Binding-site contacts:
Ligand atom C1 contacts residue ILE159 of chain 1.A at 3.8 Å (hydrophobic).
Ligand atom C23 contacts residue THR84 of chain 1.A at 3.7 Å.
Ligand atom C12 contacts residue TYR268 of chain 1.A at 3.2 Å (hydrophobic).
Ligand atom C2 contacts residue LYS162 of chain 1.A at 3.6 Å.
Ligand atom C12 contacts residue HIS244 of chain 1.A at 3.7 Å.
Ligand atom C22 contacts residue ILE121 of chain 1.A at 3.6 Å (hydrophobic).
Ligand atom C8 contacts residue CYS80 of chain 1.A at 3.8 Å (hydrophobic).
Ligand atom C11 contacts residue THR84 of chain 1.A at 3.6 Å.
Ligand atom C20 contacts residue CYS80 of chain 1.A at 3.8 Å (hydrophobic).
Ligand atom C11 contacts residue LEU264 of chain 1.A at 3.7 Å (hydrophobic).
Ligand atom O2 contacts residue LEU264 of chain 1.A at 3.6 Å.
Ligand atom O2 contacts residue TYR268 of chain 1.A at 2.9 Å (h-bond).
Ligand atom C10 contacts residue PHE77 of chain 1.A at 3.7 Å (hydrophobic).
Ligand atom C12 contacts residue LEU264 of chain 1.A at 3.7 Å (hydrophobic).
Ligand atom C16 contacts residue CYS80 of chain 1.A at 3.8 Å (hydrophobic).
Ligand atom C17 contacts residue THR83 of chain 1.A at 3.5 Å.
Ligand atom C29 contacts residue GLU54 of chain 1.A at 3.3 Å.
Ligand atom O4 contacts residue ARG79 of chain 1.A at 3.8 Å.
Ligand atom O1 contacts residue HIS118 of chain 1.A at 2.8 Å (h-bond).
Ligand atom O1 contacts residue TYR268 of chain 1.A at 2.7 Å (h-bond).
Ligand atom O1 contacts residue HIS244 of chain 1.A at 3.1 Å (h-bond).
Ligand atom O3 contacts residue LEU134 of chain 1.A at 3.8 Å.
Ligand atom O contacts residue CYS80 of chain 1.A at 3.7 Å.
Ligand atom C6 contacts residue CYS80 of chain 1.A at 3.7 Å (hydrophobic).
Ligand atom C28 contacts residue TRP59 of chain 1.A at 3.8 Å (hydrophobic).
Ligand atom C25 contacts residue VAL76 of chain 1.A at 3.6 Å (hydrophobic).
Ligand atom C3 contacts residue LEU125 of chain 1.A at 3.6 Å (hydrophobic).
Ligand atom O3 contacts residue THR83 of chain 1.A at 3.7 Å.
Ligand atom C2 contacts residue ILE159 of chain 1.A at 3.7 Å (hydrophobic).
Ligand atom O4 contacts residue TRP59 of chain 1.A at 2.8 Å.
Ligand atom C13 contacts residue PGO1 of chain 1.E at 3.6 Å.
Ligand atom O3 contacts residue PGO1 of chain 1.E at 3.7 Å.
Ligand atom C23 contacts residue THR83 of chain 1.A at 3.8 Å.
Ligand atom C29 contacts residue LEU50 of chain 1.A at 3.2 Å (hydrophobic).
Ligand atom C26 contacts residue VAL76 of chain 1.A at 3.8 Å (hydrophobic).
Ligand atom O2 contacts residue MET248 of chain 1.A at 3.1 Å.
Ligand atom C16 contacts residue LEU134 of chain 1.A at 3.7 Å (hydrophobic).
Ligand atom C29 contacts residue TRP59 of chain 1.A at 3.3 Å (hydrophobic).
Ligand atom C24 contacts residue ARG79 of chain 1.A at 3.7 Å.
Ligand atom C19 contacts residue VAL136 of chain 1.A at 3.8 Å (hydrophobic).

Sequence of chain 1.A:
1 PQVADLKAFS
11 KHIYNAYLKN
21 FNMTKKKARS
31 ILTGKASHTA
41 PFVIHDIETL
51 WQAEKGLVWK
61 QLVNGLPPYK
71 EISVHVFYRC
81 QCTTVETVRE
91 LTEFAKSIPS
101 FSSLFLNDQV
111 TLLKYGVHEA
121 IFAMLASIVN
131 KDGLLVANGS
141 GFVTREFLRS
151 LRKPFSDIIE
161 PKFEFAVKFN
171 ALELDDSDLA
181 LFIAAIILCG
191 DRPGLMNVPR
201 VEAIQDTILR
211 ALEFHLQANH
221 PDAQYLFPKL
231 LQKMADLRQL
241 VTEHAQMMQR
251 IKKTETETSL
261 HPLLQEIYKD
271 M

This small molecule binds to this protein.
Small molecule (SMILES): COc1cccc(-c2ccc(C(=O)N(Cc3ccccc3OCCCCCC(=O)O)C3CC3)cc2)c1